Sequence of chain 1.A:
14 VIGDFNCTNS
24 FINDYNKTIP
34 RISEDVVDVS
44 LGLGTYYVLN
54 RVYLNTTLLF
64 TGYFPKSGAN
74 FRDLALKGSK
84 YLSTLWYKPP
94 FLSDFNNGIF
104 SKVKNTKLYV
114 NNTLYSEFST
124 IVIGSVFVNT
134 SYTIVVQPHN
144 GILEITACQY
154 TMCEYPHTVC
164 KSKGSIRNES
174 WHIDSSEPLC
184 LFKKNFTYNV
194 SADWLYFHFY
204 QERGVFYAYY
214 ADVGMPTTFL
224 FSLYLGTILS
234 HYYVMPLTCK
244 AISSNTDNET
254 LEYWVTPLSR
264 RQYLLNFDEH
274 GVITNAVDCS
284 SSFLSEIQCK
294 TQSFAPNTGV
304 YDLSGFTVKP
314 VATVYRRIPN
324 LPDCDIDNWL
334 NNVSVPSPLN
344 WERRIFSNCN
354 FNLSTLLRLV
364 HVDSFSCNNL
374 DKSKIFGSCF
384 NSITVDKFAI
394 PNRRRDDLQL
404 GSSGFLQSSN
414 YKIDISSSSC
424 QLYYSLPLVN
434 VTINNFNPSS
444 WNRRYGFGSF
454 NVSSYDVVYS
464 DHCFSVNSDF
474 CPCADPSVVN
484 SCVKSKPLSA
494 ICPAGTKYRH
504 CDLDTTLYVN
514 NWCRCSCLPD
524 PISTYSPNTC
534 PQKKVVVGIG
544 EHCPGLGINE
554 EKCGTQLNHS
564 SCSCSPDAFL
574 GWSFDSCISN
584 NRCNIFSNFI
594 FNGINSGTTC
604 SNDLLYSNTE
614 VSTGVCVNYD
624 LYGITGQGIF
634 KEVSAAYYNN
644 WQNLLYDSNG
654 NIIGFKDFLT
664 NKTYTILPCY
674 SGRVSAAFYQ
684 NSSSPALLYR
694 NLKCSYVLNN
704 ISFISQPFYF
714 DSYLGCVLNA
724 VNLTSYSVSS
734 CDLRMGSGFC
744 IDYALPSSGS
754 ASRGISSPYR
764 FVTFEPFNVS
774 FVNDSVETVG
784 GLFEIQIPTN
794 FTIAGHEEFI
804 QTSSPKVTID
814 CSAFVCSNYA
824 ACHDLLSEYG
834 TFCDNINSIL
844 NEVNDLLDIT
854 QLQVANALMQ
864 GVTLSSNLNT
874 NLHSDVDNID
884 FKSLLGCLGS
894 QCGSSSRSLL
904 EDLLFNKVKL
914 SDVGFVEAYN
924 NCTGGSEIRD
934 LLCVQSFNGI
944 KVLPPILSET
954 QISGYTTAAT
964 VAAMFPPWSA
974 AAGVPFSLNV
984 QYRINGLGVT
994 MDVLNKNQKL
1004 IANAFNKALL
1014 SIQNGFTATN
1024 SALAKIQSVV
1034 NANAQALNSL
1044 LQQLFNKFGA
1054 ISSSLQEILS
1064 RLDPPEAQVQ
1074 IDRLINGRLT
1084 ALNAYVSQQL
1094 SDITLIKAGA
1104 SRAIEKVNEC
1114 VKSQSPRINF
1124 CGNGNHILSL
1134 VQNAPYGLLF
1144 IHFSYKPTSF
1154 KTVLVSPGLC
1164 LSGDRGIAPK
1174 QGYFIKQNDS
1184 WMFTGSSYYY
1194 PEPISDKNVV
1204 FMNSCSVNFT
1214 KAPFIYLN

Binding-site contacts:
Ligand atom C1 contacts residue ASN22 of chain 1.A at 4.5 Å.
Ligand atom O4 contacts residue ASN22 of chain 1.A at 3.0 Å (h-bond).
Ligand atom O3 contacts residue ASN22 of chain 1.A at 4.1 Å.
Ligand atom C3 contacts residue ASN22 of chain 1.A at 3.5 Å.
Ligand atom O7 contacts residue ASN19 of chain 1.A at 3.9 Å.
Ligand atom C1 contacts residue ASN19 of chain 1.A at 1.4 Å.
Ligand atom C4 contacts residue ASN19 of chain 1.A at 4.2 Å.
Ligand atom C7 contacts residue ASN19 of chain 1.A at 3.6 Å.
Ligand atom C5 contacts residue ASN22 of chain 1.A at 3.4 Å.
Ligand atom C3 contacts residue ASN19 of chain 1.A at 3.8 Å.
Ligand atom O6 contacts residue MAN6 of chain 1.D at 3.1 Å (h-bond).
Ligand atom O5 contacts residue ASN19 of chain 1.A at 2.4 Å (h-bond).
Ligand atom O5 contacts residue ASN22 of chain 1.A at 4.3 Å.
Ligand atom C4 contacts residue ASN22 of chain 1.A at 3.6 Å.
Ligand atom C5 contacts residue ASN19 of chain 1.A at 3.7 Å.
Ligand atom C2 contacts residue ASN19 of chain 1.A at 2.5 Å.
Ligand atom C6 contacts residue MAN6 of chain 1.D at 4.2 Å.
Ligand atom N2 contacts residue ASN19 of chain 1.A at 2.9 Å (h-bond).
Ligand atom C6 contacts residue ASN22 of chain 1.A at 3.9 Å.

This protein binds this small molecule.
Small molecule (SMILES): CC(=O)N[C@@H]1[C@@H](O)[C@H](O)[C@@H](CO)O[C@H]1O